Sequence of chain 19.A:
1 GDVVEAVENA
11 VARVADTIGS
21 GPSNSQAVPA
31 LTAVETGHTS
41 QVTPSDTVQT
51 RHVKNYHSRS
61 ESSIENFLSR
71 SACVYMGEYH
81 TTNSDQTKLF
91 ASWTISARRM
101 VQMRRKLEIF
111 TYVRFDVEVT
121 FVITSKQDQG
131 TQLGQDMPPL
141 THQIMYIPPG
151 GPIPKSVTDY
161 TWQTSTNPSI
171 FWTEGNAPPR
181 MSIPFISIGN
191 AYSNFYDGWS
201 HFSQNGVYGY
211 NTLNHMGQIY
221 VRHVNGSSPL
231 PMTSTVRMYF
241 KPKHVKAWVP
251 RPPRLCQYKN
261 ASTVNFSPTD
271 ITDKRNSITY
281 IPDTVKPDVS

Binding-site contacts:
Ligand atom C1 contacts residue ILE183 of chain 19.A at 4.2 Å (hydrophobic).
Ligand atom C5 contacts residue ILE183 of chain 19.A at 4.4 Å (hydrophobic).
Ligand atom C contacts residue TYR192 of chain 19.A at 4.2 Å (hydrophobic).
Ligand atom C7 contacts residue PHE240 of chain 19.A at 3.9 Å (hydrophobic).
Ligand atom OXT contacts residue TYR210 of chain 19.A at 3.0 Å (h-bond).
Ligand atom C6 contacts residue TYR192 of chain 19.A at 4.4 Å (hydrophobic).
Ligand atom C2 contacts residue ILE95 of chain 19.A at 3.8 Å (hydrophobic).
Ligand atom C contacts residue ASN194 of chain 19.A at 4.0 Å.
Ligand atom C7 contacts residue ILE95 of chain 19.A at 4.3 Å (hydrophobic).
Ligand atom O contacts residue ASN194 of chain 19.A at 3.0 Å (h-bond).
Ligand atom O contacts residue TYR192 of chain 19.A at 3.9 Å.
Ligand atom C1 contacts residue VAL119 of chain 19.A at 4.2 Å (hydrophobic).
Ligand atom O contacts residue VAL113 of chain 19.A at 4.0 Å.
Ligand atom CA2 contacts residue PHE115 of chain 19.A at 4.3 Å (hydrophobic).
Ligand atom C7 contacts residue TYR192 of chain 19.A at 4.4 Å (hydrophobic).
Ligand atom N contacts residue MET181 of chain 19.A at 3.9 Å.
Ligand atom C6 contacts residue ILE95 of chain 19.A at 4.1 Å (hydrophobic).
Ligand atom C5 contacts residue ILE95 of chain 19.A at 3.8 Å (hydrophobic).
Ligand atom C5 contacts residue PHE240 of chain 19.A at 4.1 Å (hydrophobic).
Ligand atom C9 contacts residue PHE240 of chain 19.A at 4.1 Å (hydrophobic).
Ligand atom C8 contacts residue MET216 of chain 19.A at 3.9 Å (hydrophobic).
Ligand atom OXT contacts residue MET216 of chain 19.A at 4.2 Å.
Ligand atom C2 contacts residue TYR146 of chain 19.A at 3.9 Å (hydrophobic).
Ligand atom C3 contacts residue ILE183 of chain 19.A at 3.7 Å (hydrophobic).
Ligand atom N contacts residue TYR146 of chain 19.A at 4.1 Å.
Ligand atom C7 contacts residue VAL117 of chain 19.A at 4.3 Å (hydrophobic).
Ligand atom C9 contacts residue TYR192 of chain 19.A at 4.1 Å (hydrophobic).
Ligand atom C1 contacts residue ILE219 of chain 19.A at 4.1 Å (hydrophobic).
Ligand atom O contacts residue LEU107 of chain 19.A at 4.4 Å.
Ligand atom C4 contacts residue ILE95 of chain 19.A at 4.0 Å (hydrophobic).
Ligand atom C contacts residue TYR210 of chain 19.A at 4.1 Å (hydrophobic).
Ligand atom C4 contacts residue ILE183 of chain 19.A at 4.2 Å (hydrophobic).
Ligand atom C2 contacts residue ILE183 of chain 19.A at 4.2 Å (hydrophobic).
Ligand atom C10 contacts residue TYR192 of chain 19.A at 4.3 Å (hydrophobic).
Ligand atom C9 contacts residue PHE115 of chain 19.A at 4.1 Å (hydrophobic).
Ligand atom OXT contacts residue ASN194 of chain 19.A at 4.3 Å.
Ligand atom C3 contacts residue ILE95 of chain 19.A at 4.2 Å (hydrophobic).
Ligand atom C10 contacts residue MET216 of chain 19.A at 3.6 Å (hydrophobic).
Ligand atom C8 contacts residue TYR192 of chain 19.A at 3.6 Å (hydrophobic).
Ligand atom N contacts residue ILE219 of chain 19.A at 4.0 Å.

This protein binds this small molecule.
Small molecule (SMILES): NCCCCCCCCCCCC(=O)O